Sequence of chain 1.D:
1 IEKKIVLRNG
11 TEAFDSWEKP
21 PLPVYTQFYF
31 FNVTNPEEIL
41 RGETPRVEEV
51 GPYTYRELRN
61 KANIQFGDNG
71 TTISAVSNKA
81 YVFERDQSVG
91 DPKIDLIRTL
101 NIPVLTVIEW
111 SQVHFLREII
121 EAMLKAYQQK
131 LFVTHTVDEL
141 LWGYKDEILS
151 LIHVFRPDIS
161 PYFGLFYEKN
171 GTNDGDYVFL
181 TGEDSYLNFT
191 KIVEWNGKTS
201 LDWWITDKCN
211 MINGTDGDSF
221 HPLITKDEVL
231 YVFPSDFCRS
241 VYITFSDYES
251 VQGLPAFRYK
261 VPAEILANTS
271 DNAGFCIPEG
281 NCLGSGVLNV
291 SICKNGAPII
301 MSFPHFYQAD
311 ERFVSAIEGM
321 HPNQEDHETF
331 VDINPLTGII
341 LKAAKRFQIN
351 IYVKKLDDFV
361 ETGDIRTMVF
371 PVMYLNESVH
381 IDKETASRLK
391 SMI

A small-molecule ligand and the protein it binds are described below.
Small molecule (SMILES): CC(=O)N[C@@H]1[C@@H](O)[C@H](O)[C@@H](CO)O[C@H]1O

Binding-site contacts:
Ligand atom C6 contacts residue LEU187 of chain 1.D at 3.6 Å (hydrophobic).
Ligand atom C1 contacts residue ASP184 of chain 1.D at 3.2 Å.
Ligand atom C2 contacts residue ASP184 of chain 1.D at 4.2 Å.
Ligand atom C2 contacts residue ASN188 of chain 1.D at 2.7 Å.
Ligand atom O7 contacts residue ASN188 of chain 1.D at 4.3 Å.
Ligand atom C7 contacts residue ASN188 of chain 1.D at 3.9 Å.
Ligand atom C5 contacts residue ASN188 of chain 1.D at 3.6 Å.
Ligand atom O5 contacts residue ASN188 of chain 1.D at 2.4 Å (h-bond).
Ligand atom N2 contacts residue ASN188 of chain 1.D at 3.1 Å (h-bond).
Ligand atom C1 contacts residue ASN188 of chain 1.D at 1.5 Å.
Ligand atom O5 contacts residue SER185 of chain 1.D at 4.4 Å.
Ligand atom C3 contacts residue ASN188 of chain 1.D at 3.9 Å.
Ligand atom O6 contacts residue LEU187 of chain 1.D at 4.3 Å.
Ligand atom N2 contacts residue ASP184 of chain 1.D at 4.1 Å.
Ligand atom C4 contacts residue ASN188 of chain 1.D at 4.3 Å.
Ligand atom O5 contacts residue ASP184 of chain 1.D at 4.2 Å.